Binding-site contacts:
Ligand atom O24 contacts residue ILE273 of chain 1.A at 2.9 Å.
Ligand atom O22 contacts residue ILE273 of chain 1.A at 3.9 Å.
Ligand atom O28 contacts residue GLY25 of chain 1.A at 3.6 Å.
Ligand atom C14 contacts residue LEU27 of chain 1.A at 3.5 Å (hydrophobic).
Ligand atom C13 contacts residue LEU27 of chain 1.A at 3.7 Å (hydrophobic).
Ligand atom O26 contacts residue LEU27 of chain 1.A at 3.0 Å.
Ligand atom C11 contacts residue LEU27 of chain 1.A at 3.7 Å (hydrophobic).
Ligand atom S08 contacts residue TRP30 of chain 1.A at 3.9 Å.
Ligand atom C09 contacts residue LEU27 of chain 1.A at 3.3 Å (hydrophobic).
Ligand atom O26 contacts residue ARG314 of chain 1.A at 3.4 Å (salt-bridge).
Ligand atom C03 contacts residue THR26 of chain 1.A at 2.9 Å.
Ligand atom N12 contacts residue LEU27 of chain 1.A at 3.8 Å.
Ligand atom O28 contacts residue LEU158 of chain 1.A at 3.1 Å.
Ligand atom O25 contacts residue ASP310 of chain 1.A at 3.3 Å (salt-bridge).
Ligand atom C02 contacts residue ILE151 of chain 1.A at 3.8 Å (hydrophobic).
Ligand atom C01 contacts residue TRP30 of chain 1.A at 3.7 Å (hydrophobic).
Ligand atom O29 contacts residue ILE120 of chain 1.A at 3.3 Å.
Ligand atom C04 contacts residue THR26 of chain 1.A at 2.8 Å.
Ligand atom C07 contacts residue LEU93 of chain 1.A at 3.5 Å (hydrophobic).
Ligand atom C19 contacts residue LEU27 of chain 1.A at 3.9 Å (hydrophobic).
Ligand atom C23 contacts residue PHE306 of chain 1.A at 3.6 Å (hydrophobic).
Ligand atom O24 contacts residue THR272 of chain 1.A at 2.9 Å.
Ligand atom C05 contacts residue GLY155 of chain 1.A at 3.4 Å.
Ligand atom N10 contacts residue GLN159 of chain 1.A at 3.1 Å (h-bond).
Ligand atom N27 contacts residue GLY155 of chain 1.A at 3.8 Å.
Ligand atom C21 contacts residue PHE269 of chain 1.A at 3.7 Å (hydrophobic).
Ligand atom C02 contacts residue THR26 of chain 1.A at 3.7 Å.
Ligand atom C05 contacts residue THR26 of chain 1.A at 3.5 Å.
Ligand atom C02 contacts residue TRP30 of chain 1.A at 3.5 Å (hydrophobic).
Ligand atom C23 contacts residue ILE273 of chain 1.A at 3.8 Å (hydrophobic).
Ligand atom O28 contacts residue THR26 of chain 1.A at 3.3 Å (h-bond).
Ligand atom C04 contacts residue GLY155 of chain 1.A at 3.3 Å.
Ligand atom O25 contacts residue ARG314 of chain 1.A at 3.4 Å (salt-bridge).
Ligand atom N27 contacts residue THR26 of chain 1.A at 3.2 Å (h-bond).
Ligand atom C11 contacts residue GLN159 of chain 1.A at 3.2 Å.
Ligand atom C03 contacts residue GLY155 of chain 1.A at 3.4 Å.
Ligand atom O22 contacts residue LEU411 of chain 1.A at 3.8 Å.
Ligand atom N10 contacts residue LEU27 of chain 1.A at 3.5 Å.
Ligand atom O22 contacts residue PHE269 of chain 1.A at 3.9 Å.
Ligand atom C23 contacts residue THR272 of chain 1.A at 3.5 Å.

This small molecule binds to this protein.
Small molecule (SMILES): O=[N+]([O-])c1ccc(CSc2ncnc3c2ncn3[C@@H]2O[C@H](CO)[C@@H](O)[C@H]2O)cc1

Sequence of chain 1.A:
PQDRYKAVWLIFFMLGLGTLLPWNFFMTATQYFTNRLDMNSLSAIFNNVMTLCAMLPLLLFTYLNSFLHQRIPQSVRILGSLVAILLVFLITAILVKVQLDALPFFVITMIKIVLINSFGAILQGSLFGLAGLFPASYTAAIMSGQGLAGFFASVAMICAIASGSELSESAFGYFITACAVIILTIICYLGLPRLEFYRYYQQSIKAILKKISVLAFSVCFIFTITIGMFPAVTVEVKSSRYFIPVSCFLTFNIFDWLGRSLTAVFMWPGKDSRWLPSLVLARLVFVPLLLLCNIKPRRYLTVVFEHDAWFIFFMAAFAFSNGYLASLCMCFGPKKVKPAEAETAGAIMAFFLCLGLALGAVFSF